Sequence of chain 1.P:
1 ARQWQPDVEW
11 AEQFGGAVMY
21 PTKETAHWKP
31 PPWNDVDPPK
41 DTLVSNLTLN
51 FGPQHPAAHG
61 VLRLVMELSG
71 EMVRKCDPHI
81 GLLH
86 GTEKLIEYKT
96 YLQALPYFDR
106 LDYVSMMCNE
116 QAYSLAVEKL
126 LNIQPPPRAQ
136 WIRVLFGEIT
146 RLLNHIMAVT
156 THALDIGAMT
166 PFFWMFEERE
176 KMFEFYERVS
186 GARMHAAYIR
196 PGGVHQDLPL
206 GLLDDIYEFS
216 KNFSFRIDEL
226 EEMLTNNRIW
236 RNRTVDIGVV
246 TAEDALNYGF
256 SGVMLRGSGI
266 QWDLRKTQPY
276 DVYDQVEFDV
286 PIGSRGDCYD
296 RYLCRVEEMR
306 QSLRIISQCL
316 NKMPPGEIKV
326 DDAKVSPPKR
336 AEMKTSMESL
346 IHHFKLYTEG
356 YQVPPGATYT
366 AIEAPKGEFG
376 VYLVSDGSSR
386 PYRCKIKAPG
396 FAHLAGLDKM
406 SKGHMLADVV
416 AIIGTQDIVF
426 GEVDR

Sequence of chain 1.PA:
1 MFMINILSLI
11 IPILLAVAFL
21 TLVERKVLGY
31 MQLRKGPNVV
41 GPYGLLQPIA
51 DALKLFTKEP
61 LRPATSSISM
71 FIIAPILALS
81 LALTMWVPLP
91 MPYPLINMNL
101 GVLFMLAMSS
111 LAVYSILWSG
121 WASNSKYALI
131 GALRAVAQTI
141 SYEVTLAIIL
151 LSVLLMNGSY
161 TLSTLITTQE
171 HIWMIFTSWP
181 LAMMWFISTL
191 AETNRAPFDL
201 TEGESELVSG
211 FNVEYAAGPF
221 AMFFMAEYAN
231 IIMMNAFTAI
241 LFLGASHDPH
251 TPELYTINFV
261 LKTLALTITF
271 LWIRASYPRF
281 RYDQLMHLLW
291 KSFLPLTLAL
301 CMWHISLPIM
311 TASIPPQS

A small-molecule ligand and the protein it binds are described below.
Small molecule (SMILES): COC1=C(OC)C(=O)C(C/C=C(/C)CCC=C(C)CC/C=C(/C)CC/C=C(\C)CC/C=C(\C)CC/C=C(\C)CC/C=C(/C)CCC=C(C)CCC=C(C)CCC=C(C)C)=C(C)C1=O

Binding-site contacts:
Ligand atom C19 contacts residue ALA52 of chain 1.PA at 3.7 Å (hydrophobic).
Ligand atom C11 contacts residue ARG25 of chain 1.PA at 4.0 Å.
Ligand atom C7 contacts residue PHE224 of chain 1.PA at 3.6 Å (hydrophobic).
Ligand atom C15 contacts residue LEU55 of chain 1.PA at 4.0 Å (hydrophobic).
Ligand atom C27 contacts residue LEU14 of chain 1.PA at 4.1 Å (hydrophobic).
Ligand atom C14 contacts residue PHE224 of chain 1.PA at 3.6 Å (hydrophobic).
Ligand atom C20 contacts residue ALA52 of chain 1.PA at 3.9 Å (hydrophobic).
Ligand atom C31 contacts residue ILE11 of chain 1.PA at 3.8 Å (hydrophobic).
Ligand atom C9 contacts residue ARG25 of chain 1.PA at 4.1 Å.
Ligand atom C21 contacts residue MET225 of chain 1.PA at 3.6 Å (hydrophobic).
Ligand atom C28 contacts residue LEU14 of chain 1.PA at 3.9 Å (hydrophobic).
Ligand atom C26 contacts residue LEU14 of chain 1.PA at 3.8 Å (hydrophobic).
Ligand atom C23 contacts residue ALA18 of chain 1.PA at 3.8 Å (hydrophobic).
Ligand atom C13 contacts residue PHE224 of chain 1.PA at 3.9 Å (hydrophobic).
Ligand atom C8 contacts residue ARG54 of chain 1.C at 3.8 Å.
Ligand atom C15 contacts residue TRP23 of chain 1.C at 3.5 Å (hydrophobic).
Ligand atom CM2 contacts residue ASP47 of chain 1.C at 3.4 Å.
Ligand atom C23 contacts residue ALA52 of chain 1.PA at 3.5 Å (hydrophobic).
Ligand atom C6 contacts residue ARG274 of chain 1.PA at 4.1 Å.
Ligand atom C13 contacts residue THR21 of chain 1.PA at 4.0 Å.
Ligand atom C21 contacts residue ALA18 of chain 1.PA at 4.0 Å (hydrophobic).
Ligand atom C16 contacts residue ASP51 of chain 1.PA at 3.6 Å.
Ligand atom C20 contacts residue ALA221 of chain 1.PA at 3.9 Å (hydrophobic).
Ligand atom C27 contacts residue LEU15 of chain 1.PA at 3.5 Å (hydrophobic).
Ligand atom C10 contacts residue ARG25 of chain 1.PA at 3.7 Å.
Ligand atom C2 contacts residue VAL52 of chain 1.C at 4.1 Å (hydrophobic).
Ligand atom C22 contacts residue MET225 of chain 1.PA at 3.8 Å (hydrophobic).
Ligand atom C12 contacts residue TRP23 of chain 1.C at 3.8 Å (hydrophobic).
Ligand atom C10 contacts residue VAL52 of chain 1.C at 3.6 Å (hydrophobic).
Ligand atom CM5 contacts residue ARG54 of chain 1.C at 3.4 Å.
Ligand atom C4 contacts residue ARG274 of chain 1.PA at 3.9 Å.
Ligand atom C10 contacts residue TRP23 of chain 1.C at 4.0 Å (hydrophobic).
Ligand atom C15 contacts residue PHE224 of chain 1.PA at 3.5 Å (hydrophobic).
Ligand atom C12 contacts residue PHE224 of chain 1.PA at 3.9 Å (hydrophobic).
Ligand atom C20 contacts residue MET225 of chain 1.PA at 3.8 Å (hydrophobic).
Ligand atom C5 contacts residue ARG274 of chain 1.PA at 3.9 Å.
Ligand atom O1 contacts residue ARG25 of chain 1.PA at 3.5 Å.
Ligand atom CM2 contacts residue VAL52 of chain 1.C at 3.6 Å (hydrophobic).
Ligand atom C8 contacts residue PHE224 of chain 1.PA at 3.7 Å (hydrophobic).
Ligand atom C11 contacts residue PHE224 of chain 1.PA at 3.8 Å (hydrophobic).

Sequence of chain 1.C:
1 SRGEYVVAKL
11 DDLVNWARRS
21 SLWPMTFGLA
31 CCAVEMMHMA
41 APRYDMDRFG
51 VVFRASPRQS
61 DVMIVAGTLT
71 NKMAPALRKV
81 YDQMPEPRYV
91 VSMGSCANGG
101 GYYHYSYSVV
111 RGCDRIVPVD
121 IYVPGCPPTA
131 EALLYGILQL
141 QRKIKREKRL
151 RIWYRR